Sequence of chain 1.D:
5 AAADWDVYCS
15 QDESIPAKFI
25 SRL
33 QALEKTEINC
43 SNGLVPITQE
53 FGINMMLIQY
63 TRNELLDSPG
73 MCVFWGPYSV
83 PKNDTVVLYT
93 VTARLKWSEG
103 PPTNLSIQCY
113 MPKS

Binding-site contacts:
Ligand atom C3 contacts residue ASN85 of chain 1.D at 3.8 Å.
Ligand atom C7 contacts residue ASN85 of chain 1.D at 4.2 Å.
Ligand atom C4 contacts residue ASN85 of chain 1.D at 4.2 Å.
Ligand atom C6 contacts residue VAL88 of chain 1.D at 4.4 Å (hydrophobic).
Ligand atom O6 contacts residue TYR112 of chain 1.D at 3.9 Å.
Ligand atom O6 contacts residue VAL88 of chain 1.D at 4.4 Å.
Ligand atom C5 contacts residue ASN85 of chain 1.D at 3.6 Å.
Ligand atom C7 contacts residue THR87 of chain 1.D at 4.3 Å.
Ligand atom C5 contacts residue VAL88 of chain 1.D at 3.9 Å (hydrophobic).
Ligand atom O5 contacts residue ASN85 of chain 1.D at 2.3 Å (h-bond).
Ligand atom C6 contacts residue TYR112 of chain 1.D at 4.3 Å (hydrophobic).
Ligand atom C3 contacts residue THR87 of chain 1.D at 4.2 Å.
Ligand atom O5 contacts residue VAL88 of chain 1.D at 3.8 Å.
Ligand atom C1 contacts residue ASN85 of chain 1.D at 1.4 Å.
Ligand atom C2 contacts residue ASN85 of chain 1.D at 2.5 Å.
Ligand atom C1 contacts residue VAL88 of chain 1.D at 3.9 Å (hydrophobic).
Ligand atom N2 contacts residue THR87 of chain 1.D at 3.6 Å.
Ligand atom C2 contacts residue THR87 of chain 1.D at 4.1 Å.
Ligand atom C1 contacts residue THR87 of chain 1.D at 4.0 Å.
Ligand atom N2 contacts residue ASN85 of chain 1.D at 2.9 Å (h-bond).
Ligand atom C8 contacts residue ASN85 of chain 1.D at 4.5 Å.

The small molecule below binds the protein below.
Small molecule (SMILES): CC(=O)N[C@@H]1[C@@H](O)[C@H](O)[C@@H](CO)O[C@H]1O